Binding-site contacts:
Ligand atom N1A contacts residue PHE179 of chain 50.A at 3.2 Å.
Ligand atom C6B contacts residue ILE98 of chain 50.A at 3.8 Å (hydrophobic).
Ligand atom C1B contacts residue LEU181 of chain 50.A at 3.9 Å (hydrophobic).
Ligand atom C3C contacts residue LEU181 of chain 50.A at 4.0 Å (hydrophobic).
Ligand atom C6B contacts residue LEU181 of chain 50.A at 3.5 Å (hydrophobic).
Ligand atom C5 contacts residue MET214 of chain 50.A at 3.7 Å (hydrophobic).
Ligand atom CM4 contacts residue TYR144 of chain 50.A at 3.8 Å (hydrophobic).
Ligand atom N3A contacts residue PHE179 of chain 50.A at 3.6 Å.
Ligand atom N2 contacts residue MET214 of chain 50.A at 3.7 Å.
Ligand atom C4 contacts residue TYR190 of chain 50.A at 3.8 Å (hydrophobic).
Ligand atom N5A contacts residue LEU217 of chain 50.A at 3.7 Å.
Ligand atom N5A contacts residue PHE179 of chain 50.A at 3.2 Å.
Ligand atom O1B contacts residue ILE98 of chain 50.A at 3.1 Å.
Ligand atom N2 contacts residue LEU100 of chain 50.A at 3.8 Å.
Ligand atom CM6 contacts residue LEU181 of chain 50.A at 3.8 Å (hydrophobic).
Ligand atom CM2 contacts residue ILE122 of chain 50.A at 3.9 Å (hydrophobic).
Ligand atom C1B contacts residue ILE98 of chain 50.A at 3.6 Å (hydrophobic).
Ligand atom N2A contacts residue TYR144 of chain 50.A at 4.0 Å.
Ligand atom C5B contacts residue TYR144 of chain 50.A at 3.7 Å (hydrophobic).
Ligand atom N1A contacts residue MET124 of chain 50.A at 3.9 Å.
Ligand atom N1A contacts residue LEU217 of chain 50.A at 3.4 Å.
Ligand atom N2A contacts residue PHE179 of chain 50.A at 3.3 Å.
Ligand atom CM2 contacts residue ILE77 of chain 50.A at 3.9 Å (hydrophobic).
Ligand atom CM4 contacts residue VAL168 of chain 50.A at 3.9 Å (hydrophobic).
Ligand atom CM6 contacts residue LEU184 of chain 50.A at 3.6 Å (hydrophobic).
Ligand atom C1C contacts residue MET214 of chain 50.A at 3.4 Å (hydrophobic).
Ligand atom O1 contacts residue LEU100 of chain 50.A at 3.8 Å.
Ligand atom C5B contacts residue LEU181 of chain 50.A at 3.6 Å (hydrophobic).
Ligand atom O1 contacts residue MET214 of chain 50.A at 3.2 Å.
Ligand atom C5 contacts residue LEU100 of chain 50.A at 4.0 Å (hydrophobic).
Ligand atom CM4 contacts residue TYR142 of chain 50.A at 3.9 Å (hydrophobic).
Ligand atom CM3 contacts residue TYR190 of chain 50.A at 3.8 Å (hydrophobic).
Ligand atom C3 contacts residue LEU100 of chain 50.A at 3.7 Å (hydrophobic).
Ligand atom C4 contacts residue MET214 of chain 50.A at 4.0 Å (hydrophobic).
Ligand atom CM4 contacts residue ALA166 of chain 50.A at 3.1 Å (hydrophobic).
Ligand atom C4A contacts residue TYR144 of chain 50.A at 3.5 Å (hydrophobic).
Ligand atom CM6 contacts residue TYR144 of chain 50.A at 3.7 Å (hydrophobic).
Ligand atom N3A contacts residue TYR144 of chain 50.A at 3.2 Å.
Ligand atom C4A contacts residue PHE179 of chain 50.A at 3.5 Å (hydrophobic).
Ligand atom C4 contacts residue LEU100 of chain 50.A at 3.8 Å (hydrophobic).

This protein binds this small molecule.
Small molecule (SMILES): Cc1cc(CCCOc2c(C)cc(-n3nnc(C)n3)cc2C)on1

Sequence of chain 50.A:
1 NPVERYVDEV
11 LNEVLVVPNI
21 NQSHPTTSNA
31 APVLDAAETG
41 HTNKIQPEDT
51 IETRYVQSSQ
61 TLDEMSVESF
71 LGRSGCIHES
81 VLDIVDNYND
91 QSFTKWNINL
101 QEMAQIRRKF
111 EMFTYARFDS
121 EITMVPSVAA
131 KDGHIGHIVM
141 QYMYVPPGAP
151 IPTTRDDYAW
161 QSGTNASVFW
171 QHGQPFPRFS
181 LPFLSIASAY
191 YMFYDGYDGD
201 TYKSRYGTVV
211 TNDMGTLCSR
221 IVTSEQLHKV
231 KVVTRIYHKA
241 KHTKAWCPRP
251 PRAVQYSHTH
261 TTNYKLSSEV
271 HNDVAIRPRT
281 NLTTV